A small-molecule ligand and the protein it binds are described below.
Small molecule (SMILES): CC(=O)N[C@@H]1[C@@H](O)[C@H](O)[C@@H](CO)O[C@H]1O

Sequence of chain 1.A:
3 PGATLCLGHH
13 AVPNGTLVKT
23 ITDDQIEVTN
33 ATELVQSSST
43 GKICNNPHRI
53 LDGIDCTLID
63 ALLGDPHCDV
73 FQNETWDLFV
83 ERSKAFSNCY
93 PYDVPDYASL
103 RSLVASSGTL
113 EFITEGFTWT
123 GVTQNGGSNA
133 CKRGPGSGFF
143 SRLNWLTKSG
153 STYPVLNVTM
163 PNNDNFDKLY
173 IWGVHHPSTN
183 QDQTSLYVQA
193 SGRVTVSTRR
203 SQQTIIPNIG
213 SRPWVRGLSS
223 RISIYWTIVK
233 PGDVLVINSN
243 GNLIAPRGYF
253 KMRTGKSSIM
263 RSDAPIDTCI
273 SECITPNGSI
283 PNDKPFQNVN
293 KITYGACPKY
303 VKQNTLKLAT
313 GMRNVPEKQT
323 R

Binding-site contacts:
Ligand atom C5 contacts residue ASN75 of chain 1.A at 3.7 Å.
Ligand atom C3 contacts residue PHE114 of chain 1.A at 4.3 Å (hydrophobic).
Ligand atom O5 contacts residue GLU113 of chain 1.A at 4.3 Å.
Ligand atom C7 contacts residue ASN75 of chain 1.A at 3.3 Å.
Ligand atom C8 contacts residue GLN74 of chain 1.A at 3.2 Å.
Ligand atom C8 contacts residue ASN75 of chain 1.A at 4.4 Å.
Ligand atom N2 contacts residue ASN75 of chain 1.A at 2.8 Å (h-bond).
Ligand atom C5 contacts residue PHE114 of chain 1.A at 4.0 Å (hydrophobic).
Ligand atom C6 contacts residue GLU113 of chain 1.A at 4.1 Å.
Ligand atom C2 contacts residue ASN75 of chain 1.A at 2.4 Å.
Ligand atom C1 contacts residue PHE114 of chain 1.A at 3.8 Å (hydrophobic).
Ligand atom O5 contacts residue PHE114 of chain 1.A at 4.2 Å.
Ligand atom C3 contacts residue ASN75 of chain 1.A at 3.8 Å.
Ligand atom O6 contacts residue GLU113 of chain 1.A at 3.2 Å (salt-bridge).
Ligand atom C4 contacts residue ASN75 of chain 1.A at 4.3 Å.
Ligand atom C1 contacts residue ASN75 of chain 1.A at 1.4 Å.
Ligand atom O5 contacts residue ASN75 of chain 1.A at 2.4 Å (h-bond).
Ligand atom O7 contacts residue ASN75 of chain 1.A at 3.5 Å (h-bond).